Sequence of chain 1.A:
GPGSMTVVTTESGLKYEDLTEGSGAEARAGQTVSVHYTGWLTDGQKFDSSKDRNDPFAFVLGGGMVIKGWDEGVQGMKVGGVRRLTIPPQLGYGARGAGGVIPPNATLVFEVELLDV

Binding-site contacts:
Ligand atom C1 contacts residue TRP70 of chain 1.A at 3.5 Å (hydrophobic).
Ligand atom C9 contacts residue ASP48 of chain 1.A at 4.0 Å.
Ligand atom C11 contacts residue ASP48 of chain 1.A at 3.9 Å.
Ligand atom C5 contacts residue TYR37 of chain 1.A at 4.2 Å (hydrophobic).
Ligand atom C4 contacts residue TYR37 of chain 1.A at 4.5 Å (hydrophobic).
Ligand atom C12 contacts residue ASP48 of chain 1.A at 4.5 Å.
Ligand atom C11 contacts residue PHE47 of chain 1.A at 4.2 Å (hydrophobic).
Ligand atom C2 contacts residue ILE67 of chain 1.A at 4.5 Å (hydrophobic).
Ligand atom C10 contacts residue PHE47 of chain 1.A at 4.4 Å (hydrophobic).
Ligand atom C14 contacts residue ASP48 of chain 1.A at 4.2 Å.
Ligand atom C4 contacts residue ASP48 of chain 1.A at 4.4 Å.
Ligand atom C2 contacts residue TRP70 of chain 1.A at 4.1 Å (hydrophobic).
Ligand atom C10 contacts residue ASP48 of chain 1.A at 3.6 Å.
Ligand atom C9 contacts residue TYR93 of chain 1.A at 3.8 Å (hydrophobic).
Ligand atom C10 contacts residue TYR93 of chain 1.A at 3.4 Å (hydrophobic).
Ligand atom C14 contacts residue PHE47 of chain 1.A at 3.3 Å (hydrophobic).
Ligand atom C3 contacts residue ILE67 of chain 1.A at 4.3 Å (hydrophobic).

This small molecule binds to this protein.
Small molecule (SMILES): Cc1ccc(SCC(=O)N2CCCCC2)cc1